A protein and the small-molecule ligand that binds it are described below.
Small molecule (SMILES): C=CCO[C@]1(C(=O)O)C[C@@H](O)[C@@H](O)[C@@H]([C@H](O)CO[C@]2(C(=O)O)C[C@@H](O)[C@@H](O)[C@@H]([C@H](O)CO)O2)O1

Sequence of chain 1.C:
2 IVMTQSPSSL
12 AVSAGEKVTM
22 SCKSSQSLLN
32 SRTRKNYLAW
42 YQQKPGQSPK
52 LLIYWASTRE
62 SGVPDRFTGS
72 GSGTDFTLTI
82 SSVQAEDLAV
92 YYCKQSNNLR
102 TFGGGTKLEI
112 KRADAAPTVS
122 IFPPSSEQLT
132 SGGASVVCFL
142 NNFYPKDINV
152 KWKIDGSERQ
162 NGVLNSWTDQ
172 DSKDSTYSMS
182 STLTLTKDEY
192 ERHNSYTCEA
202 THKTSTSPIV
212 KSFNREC

Sequence of chain 1.D:
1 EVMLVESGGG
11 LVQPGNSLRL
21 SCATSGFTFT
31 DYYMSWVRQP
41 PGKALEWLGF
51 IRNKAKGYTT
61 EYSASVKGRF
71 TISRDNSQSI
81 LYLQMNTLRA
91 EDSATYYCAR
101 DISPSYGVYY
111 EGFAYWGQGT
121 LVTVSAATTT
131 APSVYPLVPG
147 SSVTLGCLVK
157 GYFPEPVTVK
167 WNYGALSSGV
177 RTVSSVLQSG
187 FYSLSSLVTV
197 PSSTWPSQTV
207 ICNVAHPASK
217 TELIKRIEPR

Binding-site contacts:
Ligand atom O4 contacts residue SER97 of chain 1.C at 3.5 Å (h-bond).
Ligand atom O7 contacts residue ARG33 of chain 1.C at 2.6 Å (salt-bridge).
Ligand atom C3 contacts residue LYS56 of chain 1.D at 4.2 Å.
Ligand atom O5 contacts residue ASN98 of chain 1.C at 3.4 Å (h-bond).
Ligand atom C6 contacts residue LYS56 of chain 1.D at 4.2 Å.
Ligand atom C4 contacts residue GLU111 of chain 1.D at 3.5 Å.
Ligand atom C2 contacts residue LYS56 of chain 1.D at 4.0 Å.
Ligand atom C5 contacts residue ASN98 of chain 1.C at 4.0 Å.
Ligand atom O1A contacts residue ARG52 of chain 1.D at 3.2 Å (salt-bridge).
Ligand atom O8 contacts residue ASN98 of chain 1.C at 3.9 Å.
Ligand atom C3 contacts residue ARG101 of chain 1.C at 4.2 Å.
Ligand atom O7 contacts residue ASN98 of chain 1.C at 2.9 Å (h-bond).
Ligand atom O4 contacts residue ARG101 of chain 1.C at 3.1 Å (salt-bridge).
Ligand atom O5 contacts residue ARG101 of chain 1.C at 3.6 Å.
Ligand atom C4 contacts residue ARG101 of chain 1.C at 4.1 Å.
Ligand atom C3 contacts residue ILE102 of chain 1.D at 4.0 Å (hydrophobic).
Ligand atom O6 contacts residue LYS56 of chain 1.D at 3.3 Å (salt-bridge).
Ligand atom O4 contacts residue ILE102 of chain 1.D at 3.5 Å.
Ligand atom C1 contacts residue ARG52 of chain 1.D at 3.8 Å.
Ligand atom C3 contacts residue TYR33 of chain 1.D at 4.2 Å (hydrophobic).
Ligand atom O7 contacts residue ASN31 of chain 1.C at 3.3 Å (h-bond).
Ligand atom O5 contacts residue LEU100 of chain 1.C at 4.1 Å.
Ligand atom C7 contacts residue ASN98 of chain 1.C at 3.1 Å.
Ligand atom C4 contacts residue SER97 of chain 1.C at 4.2 Å.
Ligand atom C6 contacts residue ASN98 of chain 1.C at 4.2 Å.
Ligand atom O8 contacts residue TYR33 of chain 1.D at 4.2 Å.
Ligand atom O1A contacts residue TYR33 of chain 1.D at 2.6 Å (h-bond).
Ligand atom C7 contacts residue ARG33 of chain 1.C at 4.0 Å.
Ligand atom C1 contacts residue TYR33 of chain 1.D at 3.8 Å (hydrophobic).
Ligand atom C4 contacts residue ILE102 of chain 1.D at 3.9 Å (hydrophobic).
Ligand atom O1A contacts residue LYS56 of chain 1.D at 3.3 Å.
Ligand atom C5 contacts residue TYR38 of chain 1.C at 4.2 Å (hydrophobic).
Ligand atom O4 contacts residue GLU111 of chain 1.D at 2.7 Å (salt-bridge).
Ligand atom C5 contacts residue SER97 of chain 1.C at 3.5 Å.
Ligand atom C1 contacts residue LYS56 of chain 1.D at 3.8 Å.
Ligand atom O7 contacts residue TYR38 of chain 1.C at 4.2 Å.
Ligand atom C8 contacts residue ASN98 of chain 1.C at 4.1 Å.
Ligand atom O5 contacts residue SER97 of chain 1.C at 3.0 Å (h-bond).
Ligand atom O5 contacts residue LYS56 of chain 1.D at 3.5 Å (salt-bridge).
Ligand atom O1B contacts residue ARG52 of chain 1.D at 3.2 Å (salt-bridge).